The protein below binds the small molecule below.
Small molecule (SMILES): CC[C@H](C)[C@H](NC(=O)[C@@H](N)CCCCN)C(=O)N[C@@H](CC(C)C)C(=O)N[C@@H](CC1=NC=NC1)C(=O)N[C@@H](CCCN=C(N)N)C(=O)N[C@@H](CC(C)C)C(=O)N[C@@H](CC(C)C)C(=O)N[C@@H](CCC(N)=O)C(=O)N[C@H](C=O)CC(=O)O

Binding-site contacts:
Ligand atom CD2 contacts residue LEU82 of chain 1.A at 3.8 Å (hydrophobic).
Ligand atom CD2 contacts residue LEU75 of chain 1.A at 3.5 Å (hydrophobic).
Ligand atom CD1 contacts residue GLU245 of chain 1.A at 3.9 Å.
Ligand atom CE contacts residue GLU83 of chain 1.A at 3.3 Å.
Ligand atom CG1 contacts residue GLU245 of chain 1.A at 3.4 Å.
Ligand atom NZ contacts residue VAL79 of chain 1.A at 4.1 Å.
Ligand atom CB contacts residue LEU75 of chain 1.A at 3.7 Å (hydrophobic).
Ligand atom CD1 contacts residue ILE61 of chain 1.A at 3.5 Å (hydrophobic).
Ligand atom CD contacts residue GLU83 of chain 1.A at 3.3 Å.
Ligand atom C contacts residue LYS65 of chain 1.A at 4.0 Å.
Ligand atom CD2 contacts residue ILE61 of chain 1.A at 3.6 Å (hydrophobic).
Ligand atom CD1 contacts residue VAL79 of chain 1.A at 3.8 Å (hydrophobic).
Ligand atom CD2 contacts residue MET246 of chain 1.A at 3.9 Å (hydrophobic).
Ligand atom CE1 contacts residue VAL79 of chain 1.A at 3.5 Å (hydrophobic).
Ligand atom CB contacts residue ILE61 of chain 1.A at 3.8 Å (hydrophobic).
Ligand atom CG contacts residue LEU75 of chain 1.A at 3.8 Å (hydrophobic).
Ligand atom N contacts residue ILE61 of chain 1.A at 4.1 Å.
Ligand atom CD1 contacts residue LEU242 of chain 1.A at 3.7 Å (hydrophobic).
Ligand atom CD1 contacts residue ASP241 of chain 1.A at 3.8 Å.
Ligand atom CD contacts residue VAL79 of chain 1.A at 3.9 Å (hydrophobic).
Ligand atom CD2 contacts residue LYS65 of chain 1.A at 4.0 Å.
Ligand atom CG contacts residue ILE61 of chain 1.A at 4.0 Å (hydrophobic).
Ligand atom ND1 contacts residue VAL79 of chain 1.A at 3.6 Å.
Ligand atom C contacts residue ILE61 of chain 1.A at 3.6 Å (hydrophobic).
Ligand atom N contacts residue GLU245 of chain 1.A at 3.6 Å.
Ligand atom CA contacts residue GLU245 of chain 1.A at 3.5 Å.
Ligand atom CB contacts residue GLU245 of chain 1.A at 3.3 Å.
Ligand atom NZ contacts residue GLU83 of chain 1.A at 2.5 Å (salt-bridge).
Ligand atom CD1 contacts residue GLN78 of chain 1.A at 3.7 Å.
Ligand atom CA contacts residue GLU245 of chain 1.A at 3.5 Å.
Ligand atom O contacts residue LYS65 of chain 1.A at 3.6 Å.
Ligand atom CD2 contacts residue VAL79 of chain 1.A at 3.7 Å (hydrophobic).
Ligand atom O contacts residue ILE61 of chain 1.A at 3.2 Å.
Ligand atom NE2 contacts residue LEU75 of chain 1.A at 4.0 Å.
Ligand atom CG contacts residue GLU245 of chain 1.A at 3.3 Å.
Ligand atom N contacts residue GLU245 of chain 1.A at 2.8 Å (salt-bridge).
Ligand atom C contacts residue GLU245 of chain 1.A at 3.7 Å.
Ligand atom CD1 contacts residue LEU75 of chain 1.A at 4.0 Å (hydrophobic).
Ligand atom CD2 contacts residue GLN78 of chain 1.A at 3.7 Å.
Ligand atom CD2 contacts residue GLU83 of chain 1.A at 3.8 Å.

Sequence of chain 1.A:
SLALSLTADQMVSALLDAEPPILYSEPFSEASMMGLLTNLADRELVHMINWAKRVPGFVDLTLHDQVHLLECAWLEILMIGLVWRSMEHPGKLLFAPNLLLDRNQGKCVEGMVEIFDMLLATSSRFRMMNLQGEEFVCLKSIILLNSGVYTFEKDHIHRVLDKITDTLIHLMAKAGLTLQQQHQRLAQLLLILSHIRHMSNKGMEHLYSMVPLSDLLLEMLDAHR